Binding-site contacts:
Ligand atom C5 contacts residue LJC1 of chain 3.E at 0.6 Å.
Ligand atom O5 contacts residue ARG98 of chain 3.A at 3.0 Å (salt-bridge).
Ligand atom C3 contacts residue LJC1 of chain 3.E at 0.6 Å.
Ligand atom C13 contacts residue LJC1 of chain 3.E at 0.7 Å.
Ligand atom C6 contacts residue LJC1 of chain 3.E at 1.1 Å.
Ligand atom C1 contacts residue TYR91 of chain 3.A at 3.3 Å (hydrophobic).
Ligand atom C11 contacts residue HIS200 of chain 3.A at 3.2 Å.
Ligand atom C9 contacts residue GLU160 of chain 3.A at 3.2 Å.
Ligand atom O6 contacts residue LJC1 of chain 3.E at 0.3 Å (h-bond).
Ligand atom O6 contacts residue TYR52 of chain 3.A at 2.5 Å (h-bond).
Ligand atom C8 contacts residue LJC1 of chain 3.E at 0.8 Å.
Ligand atom C10 contacts residue HIS200 of chain 3.A at 3.3 Å.
Ligand atom O2 contacts residue PHE76 of chain 3.A at 2.9 Å.
Ligand atom O3 contacts residue LJC1 of chain 3.E at 1.2 Å.
Ligand atom O6 contacts residue TYR164 of chain 3.A at 2.7 Å (h-bond).
Ligand atom O5 contacts residue LJC1 of chain 3.E at 0.4 Å (h-bond).
Ligand atom C10 contacts residue LJC1 of chain 3.E at 0.6 Å.
Ligand atom C7 contacts residue LJC1 of chain 3.E at 0.6 Å.
Ligand atom C5 contacts residue GLU160 of chain 3.A at 3.0 Å.
Ligand atom O3 contacts residue HIS114 of chain 3.A at 2.9 Å (h-bond).
Ligand atom C4 contacts residue LJC1 of chain 3.E at 0.5 Å.
Ligand atom C16 contacts residue LJC1 of chain 3.E at 0.3 Å.
Ligand atom O4 contacts residue LJC1 of chain 3.E at 0.4 Å (h-bond).
Ligand atom C9 contacts residue LJC1 of chain 3.E at 0.7 Å.
Ligand atom C15 contacts residue LJC1 of chain 3.E at 0.5 Å.
Ligand atom O2 contacts residue LJC1 of chain 3.E at 1.2 Å.
Ligand atom C2 contacts residue LJC1 of chain 3.E at 0.5 Å.
Ligand atom O4 contacts residue HIS200 of chain 3.A at 2.5 Å (h-bond).
Ligand atom C1 contacts residue LJC1 of chain 3.E at 0.5 Å.
Ligand atom C17 contacts residue LJC1 of chain 3.E at 0.3 Å.
Ligand atom C15 contacts residue TYR182 of chain 3.A at 3.4 Å (hydrophobic).
Ligand atom C11 contacts residue LJC1 of chain 3.E at 0.3 Å.
Ligand atom C13 contacts residue PHE95 of chain 3.A at 3.1 Å (hydrophobic).
Ligand atom O4 contacts residue ARG98 of chain 3.A at 3.2 Å (salt-bridge).
Ligand atom O1 contacts residue LJC1 of chain 3.E at 0.9 Å (h-bond).
Ligand atom O1 contacts residue TYR91 of chain 3.A at 3.2 Å (h-bond).
Ligand atom C12 contacts residue LJC1 of chain 3.E at 0.4 Å.
Ligand atom C1 contacts residue PHE76 of chain 3.A at 3.3 Å (hydrophobic).
Ligand atom O1 contacts residue TYR52 of chain 3.A at 3.0 Å (h-bond).
Ligand atom C14 contacts residue LJC1 of chain 3.E at 0.6 Å.

Sequence of chain 3.A:
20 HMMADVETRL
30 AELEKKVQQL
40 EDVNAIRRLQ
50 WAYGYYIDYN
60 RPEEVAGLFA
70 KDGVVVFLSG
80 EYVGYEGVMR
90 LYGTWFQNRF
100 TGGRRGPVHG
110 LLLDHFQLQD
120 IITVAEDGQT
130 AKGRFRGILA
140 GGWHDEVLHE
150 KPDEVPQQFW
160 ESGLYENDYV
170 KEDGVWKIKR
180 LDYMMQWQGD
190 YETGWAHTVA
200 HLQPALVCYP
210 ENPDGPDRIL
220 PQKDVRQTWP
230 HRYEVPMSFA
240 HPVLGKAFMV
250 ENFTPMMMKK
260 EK

A protein and the small-molecule ligand that binds it are described below.
Small molecule (SMILES): COc1cc([C@H](O)[C@@H](CO)c2ccc(O)c(OC)c2)ccc1O